Binding-site contacts:
Ligand atom C6 contacts residue THR48 of chain 13.B at 4.4 Å.
Ligand atom O6 contacts residue CYS45 of chain 13.B at 3.4 Å (h-bond).
Ligand atom O7 contacts residue ASN75 of chain 13.A at 3.2 Å (h-bond).
Ligand atom C2 contacts residue ASN75 of chain 13.A at 2.6 Å.
Ligand atom C7 contacts residue ASN75 of chain 13.A at 2.8 Å.
Ligand atom C3 contacts residue NAG1 of chain 13.N at 3.3 Å.
Ligand atom O6 contacts residue ASN75 of chain 13.A at 3.8 Å.
Ligand atom C1 contacts residue ASN75 of chain 13.A at 1.3 Å.
Ligand atom C3 contacts residue ASN75 of chain 13.A at 3.5 Å.
Ligand atom O6 contacts residue THR48 of chain 13.B at 4.0 Å.
Ligand atom C6 contacts residue CYS45 of chain 13.B at 4.4 Å (hydrophobic).
Ligand atom C8 contacts residue PHE98 of chain 13.A at 3.6 Å (hydrophobic).
Ligand atom O3 contacts residue NAG1 of chain 13.N at 2.4 Å (h-bond).
Ligand atom O6 contacts residue GLU46 of chain 13.B at 3.8 Å.
Ligand atom C6 contacts residue ASN75 of chain 13.A at 3.8 Å.
Ligand atom O4 contacts residue NAG1 of chain 13.N at 1.6 Å.
Ligand atom O6 contacts residue NAG1 of chain 13.N at 4.1 Å.
Ligand atom C5 contacts residue NAG1 of chain 13.N at 3.7 Å.
Ligand atom O7 contacts residue MET126 of chain 13.A at 3.1 Å.
Ligand atom C5 contacts residue ASN75 of chain 13.A at 3.2 Å.
Ligand atom C8 contacts residue ASN75 of chain 13.A at 3.0 Å.
Ligand atom C2 contacts residue NAG1 of chain 13.N at 4.1 Å.
Ligand atom N2 contacts residue ASN75 of chain 13.A at 3.0 Å (h-bond).
Ligand atom O5 contacts residue ASN75 of chain 13.A at 2.1 Å (h-bond).
Ligand atom C4 contacts residue NAG1 of chain 13.N at 2.9 Å.
Ligand atom C7 contacts residue MET126 of chain 13.A at 3.8 Å (hydrophobic).
Ligand atom C4 contacts residue ASN75 of chain 13.A at 4.0 Å.
Ligand atom C8 contacts residue MET126 of chain 13.A at 3.7 Å (hydrophobic).
Ligand atom O5 contacts residue THR48 of chain 13.B at 4.0 Å.
Ligand atom C6 contacts residue NAG1 of chain 13.N at 3.4 Å.

Sequence of chain 13.A:
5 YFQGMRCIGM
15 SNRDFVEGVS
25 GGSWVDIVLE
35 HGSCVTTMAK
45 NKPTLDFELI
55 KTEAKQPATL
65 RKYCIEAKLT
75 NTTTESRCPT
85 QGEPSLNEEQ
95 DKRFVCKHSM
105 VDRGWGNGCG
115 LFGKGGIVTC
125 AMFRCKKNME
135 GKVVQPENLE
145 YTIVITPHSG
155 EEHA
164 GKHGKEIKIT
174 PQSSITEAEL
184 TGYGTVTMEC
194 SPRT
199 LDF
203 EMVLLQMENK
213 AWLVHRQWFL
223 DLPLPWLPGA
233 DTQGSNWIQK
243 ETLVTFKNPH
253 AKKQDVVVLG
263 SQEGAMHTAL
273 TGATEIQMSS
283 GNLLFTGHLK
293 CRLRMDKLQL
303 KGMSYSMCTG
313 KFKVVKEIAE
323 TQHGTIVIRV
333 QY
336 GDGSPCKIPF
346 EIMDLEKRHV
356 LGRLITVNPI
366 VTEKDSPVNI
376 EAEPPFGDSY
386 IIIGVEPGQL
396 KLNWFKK

Sequence of chain 13.B:
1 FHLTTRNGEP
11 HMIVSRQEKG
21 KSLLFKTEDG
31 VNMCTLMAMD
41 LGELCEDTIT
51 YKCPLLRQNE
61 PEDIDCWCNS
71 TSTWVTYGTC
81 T

The protein below binds the small molecule below.
Small molecule (SMILES): CC(=O)N[C@@H]1[C@@H](O)[C@H](O)[C@@H](CO)O[C@H]1O